Binding-site contacts:
Ligand atom C19 contacts residue PHE1246 of chain 1.A at 3.5 Å (hydrophobic).
Ligand atom C4 contacts residue LEU608 of chain 1.A at 3.9 Å (hydrophobic).
Ligand atom C20 contacts residue ILE1250 of chain 1.A at 4.0 Å (hydrophobic).
Ligand atom C13 contacts residue ILE1250 of chain 1.A at 4.4 Å (hydrophobic).
Ligand atom C5 contacts residue PHE1246 of chain 1.A at 4.2 Å (hydrophobic).
Ligand atom C11 contacts residue TRP1247 of chain 1.A at 4.4 Å (hydrophobic).
Ligand atom C18 contacts residue ILE1250 of chain 1.A at 3.0 Å (hydrophobic).
Ligand atom C7 contacts residue THR611 of chain 1.A at 3.2 Å.
Ligand atom C15 contacts residue THR611 of chain 1.A at 3.2 Å.
Ligand atom C7 contacts residue PHE1246 of chain 1.A at 4.3 Å (hydrophobic).
Ligand atom C8 contacts residue THR611 of chain 1.A at 4.1 Å.
Ligand atom C8 contacts residue PHE1246 of chain 1.A at 4.3 Å (hydrophobic).
Ligand atom C6 contacts residue THR611 of chain 1.A at 3.8 Å.
Ligand atom C14 contacts residue THR611 of chain 1.A at 4.1 Å.
Ligand atom C16 contacts residue THR611 of chain 1.A at 4.5 Å.
Ligand atom C19 contacts residue TRP1247 of chain 1.A at 3.6 Å (hydrophobic).
Ligand atom C4 contacts residue PHE1246 of chain 1.A at 4.3 Å (hydrophobic).
Ligand atom C6 contacts residue PHE1246 of chain 1.A at 4.1 Å (hydrophobic).
Ligand atom C22 contacts residue ILE1250 of chain 1.A at 4.2 Å (hydrophobic).
Ligand atom C18 contacts residue TRP1247 of chain 1.A at 4.4 Å (hydrophobic).

This small molecule binds to this protein.
Small molecule (SMILES): CC(C)CCC[C@@H](C)[C@H]1CC[C@H]2[C@@H]3CC=C4C[C@@H](O)CC[C@]4(C)[C@H]3CC[C@]12C

Sequence of chain 1.A:
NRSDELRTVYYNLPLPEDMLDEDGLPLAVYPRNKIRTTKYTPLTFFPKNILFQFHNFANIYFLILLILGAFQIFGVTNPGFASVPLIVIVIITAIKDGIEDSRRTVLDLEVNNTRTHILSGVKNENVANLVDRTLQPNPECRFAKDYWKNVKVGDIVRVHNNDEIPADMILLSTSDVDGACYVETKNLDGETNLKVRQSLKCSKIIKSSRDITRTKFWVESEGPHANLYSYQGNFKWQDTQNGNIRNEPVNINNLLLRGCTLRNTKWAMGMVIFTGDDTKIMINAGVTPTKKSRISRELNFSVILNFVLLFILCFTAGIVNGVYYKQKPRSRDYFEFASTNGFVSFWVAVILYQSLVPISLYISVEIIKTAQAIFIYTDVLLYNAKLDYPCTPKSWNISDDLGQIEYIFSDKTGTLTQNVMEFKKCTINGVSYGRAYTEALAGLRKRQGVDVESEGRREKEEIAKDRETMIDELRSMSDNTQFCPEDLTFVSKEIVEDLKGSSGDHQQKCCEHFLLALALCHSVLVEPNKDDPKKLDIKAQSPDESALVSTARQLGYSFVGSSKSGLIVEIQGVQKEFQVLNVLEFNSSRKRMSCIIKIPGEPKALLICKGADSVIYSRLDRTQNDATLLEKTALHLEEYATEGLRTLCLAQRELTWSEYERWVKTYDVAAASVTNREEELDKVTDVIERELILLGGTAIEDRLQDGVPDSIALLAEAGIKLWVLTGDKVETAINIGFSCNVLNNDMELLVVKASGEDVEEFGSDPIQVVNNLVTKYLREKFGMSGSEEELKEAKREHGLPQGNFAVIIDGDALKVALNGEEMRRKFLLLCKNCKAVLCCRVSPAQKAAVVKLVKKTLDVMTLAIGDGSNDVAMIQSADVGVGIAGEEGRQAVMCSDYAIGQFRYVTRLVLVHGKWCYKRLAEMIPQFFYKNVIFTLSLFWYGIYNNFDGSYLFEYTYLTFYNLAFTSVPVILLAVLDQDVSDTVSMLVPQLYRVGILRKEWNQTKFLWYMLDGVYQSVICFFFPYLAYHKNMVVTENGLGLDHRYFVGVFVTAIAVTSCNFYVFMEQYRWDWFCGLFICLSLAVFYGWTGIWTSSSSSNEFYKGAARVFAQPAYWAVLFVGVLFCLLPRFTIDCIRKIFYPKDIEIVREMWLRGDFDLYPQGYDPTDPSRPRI